Sequence of chain 1.D:
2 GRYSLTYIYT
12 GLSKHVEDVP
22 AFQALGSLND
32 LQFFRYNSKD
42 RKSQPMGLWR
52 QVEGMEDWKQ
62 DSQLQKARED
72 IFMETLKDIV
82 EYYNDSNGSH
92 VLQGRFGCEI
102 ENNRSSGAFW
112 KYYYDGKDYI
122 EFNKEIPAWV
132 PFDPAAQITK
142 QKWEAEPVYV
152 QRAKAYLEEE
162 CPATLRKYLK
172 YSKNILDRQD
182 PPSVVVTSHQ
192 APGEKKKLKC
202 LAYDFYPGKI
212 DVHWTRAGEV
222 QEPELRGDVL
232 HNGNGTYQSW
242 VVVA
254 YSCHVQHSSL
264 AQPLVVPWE

Binding-site contacts:
Ligand atom O5 contacts residue ASN85 of chain 1.D at 2.4 Å (h-bond).
Ligand atom C8 contacts residue ASN88 of chain 1.D at 2.9 Å.
Ligand atom C4 contacts residue ASN85 of chain 1.D at 4.2 Å.
Ligand atom C7 contacts residue ASN88 of chain 1.D at 3.7 Å.
Ligand atom C7 contacts residue SER87 of chain 1.D at 4.0 Å.
Ligand atom O6 contacts residue ASN85 of chain 1.D at 4.5 Å.
Ligand atom C1 contacts residue ASN85 of chain 1.D at 1.4 Å.
Ligand atom N2 contacts residue ASN85 of chain 1.D at 2.9 Å (h-bond).
Ligand atom C2 contacts residue ASN85 of chain 1.D at 2.5 Å.
Ligand atom C8 contacts residue SER87 of chain 1.D at 3.0 Å.
Ligand atom C3 contacts residue ASN85 of chain 1.D at 3.8 Å.
Ligand atom C7 contacts residue ASN85 of chain 1.D at 3.1 Å.
Ligand atom O7 contacts residue SER87 of chain 1.D at 4.2 Å.
Ligand atom O7 contacts residue ASN85 of chain 1.D at 3.6 Å.
Ligand atom C8 contacts residue ASN85 of chain 1.D at 3.0 Å.
Ligand atom C5 contacts residue ASN85 of chain 1.D at 3.7 Å.
Ligand atom N2 contacts residue ASN88 of chain 1.D at 3.9 Å.

The small molecule below binds the protein below.
Small molecule (SMILES): CC(=O)N[C@@H]1[C@@H](O)[C@H](O)[C@@H](CO)O[C@H]1O